Sequence of chain 1.A:
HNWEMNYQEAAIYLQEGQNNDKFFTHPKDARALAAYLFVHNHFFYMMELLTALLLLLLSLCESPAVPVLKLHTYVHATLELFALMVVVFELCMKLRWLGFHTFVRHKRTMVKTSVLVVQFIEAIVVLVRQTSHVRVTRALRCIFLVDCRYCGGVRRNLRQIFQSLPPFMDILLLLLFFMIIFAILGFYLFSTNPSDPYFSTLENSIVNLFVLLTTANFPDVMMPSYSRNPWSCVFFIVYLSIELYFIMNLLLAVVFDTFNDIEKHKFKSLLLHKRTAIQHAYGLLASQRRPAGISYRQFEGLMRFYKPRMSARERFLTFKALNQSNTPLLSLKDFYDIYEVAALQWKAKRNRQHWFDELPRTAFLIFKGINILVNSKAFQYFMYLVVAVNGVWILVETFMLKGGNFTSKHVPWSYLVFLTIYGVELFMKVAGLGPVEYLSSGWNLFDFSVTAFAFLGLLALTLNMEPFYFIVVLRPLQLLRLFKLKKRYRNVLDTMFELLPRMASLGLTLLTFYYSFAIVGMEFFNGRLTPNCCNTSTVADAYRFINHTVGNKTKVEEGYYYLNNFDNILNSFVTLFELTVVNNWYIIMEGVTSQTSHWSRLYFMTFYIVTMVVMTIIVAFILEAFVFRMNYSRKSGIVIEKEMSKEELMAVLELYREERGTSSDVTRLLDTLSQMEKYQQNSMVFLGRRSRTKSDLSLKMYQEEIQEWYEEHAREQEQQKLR

The protein below binds the small molecule below.
Small molecule (SMILES): CC(=O)N[C@@H]1[C@@H](O)[C@H](O)[C@@H](CO)O[C@H]1O

Binding-site contacts:
Ligand atom O7 contacts residue PHE610 of chain 1.A at 3.5 Å (h-bond).
Ligand atom O7 contacts residue ASN612 of chain 1.A at 4.4 Å.
Ligand atom O7 contacts residue ASN597 of chain 1.A at 4.1 Å.
Ligand atom O3 contacts residue PHE610 of chain 1.A at 4.5 Å.
Ligand atom C2 contacts residue ASN612 of chain 1.A at 2.4 Å.
Ligand atom C4 contacts residue ASN612 of chain 1.A at 4.2 Å.
Ligand atom C7 contacts residue PHE610 of chain 1.A at 4.1 Å (hydrophobic).
Ligand atom C1 contacts residue ASN612 of chain 1.A at 1.4 Å.
Ligand atom C3 contacts residue PHE610 of chain 1.A at 4.0 Å (hydrophobic).
Ligand atom C5 contacts residue ASN612 of chain 1.A at 3.7 Å.
Ligand atom C1 contacts residue PHE610 of chain 1.A at 4.5 Å (hydrophobic).
Ligand atom C8 contacts residue ASN612 of chain 1.A at 3.9 Å.
Ligand atom C2 contacts residue PHE610 of chain 1.A at 4.1 Å (hydrophobic).
Ligand atom N2 contacts residue PHE610 of chain 1.A at 3.3 Å.
Ligand atom N2 contacts residue ASN612 of chain 1.A at 2.9 Å (h-bond).
Ligand atom C3 contacts residue ASN612 of chain 1.A at 3.8 Å.
Ligand atom C7 contacts residue ASN612 of chain 1.A at 3.5 Å.
Ligand atom O5 contacts residue ASN612 of chain 1.A at 2.4 Å (h-bond).
Ligand atom O6 contacts residue THR619 of chain 1.A at 4.2 Å.